Sequence of chain 1.A:
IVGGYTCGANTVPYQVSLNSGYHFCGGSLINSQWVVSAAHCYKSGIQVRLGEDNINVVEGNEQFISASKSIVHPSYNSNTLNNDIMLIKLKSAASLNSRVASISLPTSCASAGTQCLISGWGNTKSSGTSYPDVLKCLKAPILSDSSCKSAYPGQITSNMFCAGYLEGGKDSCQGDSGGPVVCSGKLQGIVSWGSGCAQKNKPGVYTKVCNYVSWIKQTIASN

A small-molecule ligand and the protein it binds are described below.
Small molecule (SMILES): NC(=[NH2+])c1ccc2[nH]c(-c3cccc(-c4ccccc4)c3[O-])nc2c1

Binding-site contacts:
Ligand atom N1 contacts residue GLY194 of chain 1.A at 3.7 Å.
Ligand atom C1 contacts residue TRP193 of chain 1.A at 3.9 Å (hydrophobic).
Ligand atom C5 contacts residue GLN174 of chain 1.A at 3.8 Å.
Ligand atom N1 contacts residue GLY196 of chain 1.A at 2.7 Å (h-bond).
Ligand atom O6' contacts residue HIS40 of chain 1.A at 2.9 Å (h-bond).
Ligand atom C4 contacts residue SER177 of chain 1.A at 3.2 Å.
Ligand atom N2 contacts residue SER172 of chain 1.A at 3.0 Å (h-bond).
Ligand atom C2B contacts residue HIS40 of chain 1.A at 3.9 Å.
Ligand atom C2 contacts residue VAL191 of chain 1.A at 3.6 Å (hydrophobic).
Ligand atom C5B contacts residue HIS40 of chain 1.A at 3.3 Å.
Ligand atom N3 contacts residue SER177 of chain 1.A at 2.5 Å (h-bond).
Ligand atom C6' contacts residue SER177 of chain 1.A at 3.4 Å.
Ligand atom C3 contacts residue SER177 of chain 1.A at 3.5 Å.
Ligand atom O6' contacts residue SER177 of chain 1.A at 2.1 Å (h-bond).
Ligand atom C7 contacts residue TRP193 of chain 1.A at 3.8 Å (hydrophobic).
Ligand atom C6B contacts residue HIS40 of chain 1.A at 3.8 Å.
Ligand atom N1 contacts residue ASP171 of chain 1.A at 3.0 Å (salt-bridge).
Ligand atom N1 contacts residue SER172 of chain 1.A at 3.3 Å (h-bond).
Ligand atom C8 contacts residue SER177 of chain 1.A at 3.5 Å.
Ligand atom C1' contacts residue GLN174 of chain 1.A at 3.8 Å.
Ligand atom C4 contacts residue CYS173 of chain 1.A at 3.8 Å (hydrophobic).
Ligand atom C1 contacts residue SER172 of chain 1.A at 3.7 Å.
Ligand atom C7 contacts residue SER172 of chain 1.A at 3.1 Å.
Ligand atom C3 contacts residue CYS173 of chain 1.A at 3.6 Å (hydrophobic).
Ligand atom C1 contacts residue CYS173 of chain 1.A at 3.9 Å (hydrophobic).
Ligand atom C2' contacts residue GLN174 of chain 1.A at 3.7 Å.
Ligand atom C3B contacts residue CYS25 of chain 1.A at 3.5 Å (hydrophobic).
Ligand atom C3 contacts residue VAL191 of chain 1.A at 3.4 Å (hydrophobic).
Ligand atom C2 contacts residue SER172 of chain 1.A at 3.5 Å.
Ligand atom N2 contacts residue TRP193 of chain 1.A at 3.6 Å (h-bond).
Ligand atom N2 contacts residue ASP171 of chain 1.A at 3.1 Å (salt-bridge).
Ligand atom C7 contacts residue GLY194 of chain 1.A at 3.9 Å.
Ligand atom C1B contacts residue HIS40 of chain 1.A at 3.9 Å.
Ligand atom N4 contacts residue GLN174 of chain 1.A at 3.9 Å.
Ligand atom C7 contacts residue ASP171 of chain 1.A at 3.6 Å.
Ligand atom N2 contacts residue GLY204 of chain 1.A at 3.5 Å.
Ligand atom N3 contacts residue GLN174 of chain 1.A at 3.8 Å.
Ligand atom C8 contacts residue GLN174 of chain 1.A at 3.6 Å.
Ligand atom N1 contacts residue CYS197 of chain 1.A at 3.9 Å.
Ligand atom C4B contacts residue HIS40 of chain 1.A at 3.1 Å.